Sequence of chain 49.C:
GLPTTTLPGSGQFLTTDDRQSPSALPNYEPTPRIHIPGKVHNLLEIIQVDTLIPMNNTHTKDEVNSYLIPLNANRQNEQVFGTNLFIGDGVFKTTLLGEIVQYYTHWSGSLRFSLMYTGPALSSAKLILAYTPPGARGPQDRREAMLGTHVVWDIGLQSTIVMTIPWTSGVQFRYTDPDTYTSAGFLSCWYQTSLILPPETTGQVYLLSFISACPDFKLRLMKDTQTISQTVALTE

Sequence of chain 49.A:
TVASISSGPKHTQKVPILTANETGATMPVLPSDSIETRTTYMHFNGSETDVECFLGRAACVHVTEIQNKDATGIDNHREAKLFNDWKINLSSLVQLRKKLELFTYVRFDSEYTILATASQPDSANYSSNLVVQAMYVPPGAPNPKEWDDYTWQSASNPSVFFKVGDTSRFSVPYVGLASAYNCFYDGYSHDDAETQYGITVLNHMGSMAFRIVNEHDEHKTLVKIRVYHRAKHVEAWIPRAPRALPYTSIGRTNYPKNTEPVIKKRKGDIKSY

This small molecule binds to this protein.
Small molecule (SMILES): OCCOCOCc1cc(CCCCCOc2c(Cl)cc(C3=NCCO3)cc2Cl)on1

Binding-site contacts:
Ligand atom C1B contacts residue TYR152 of chain 49.A at 3.8 Å (hydrophobic).
Ligand atom C2D contacts residue SER107 of chain 49.A at 3.8 Å.
Ligand atom C3B contacts residue PHE186 of chain 49.A at 3.7 Å (hydrophobic).
Ligand atom N2 contacts residue MET221 of chain 49.A at 3.5 Å (h-bond).
Ligand atom C5 contacts residue LEU106 of chain 49.A at 3.5 Å (hydrophobic).
Ligand atom N2 contacts residue ASN219 of chain 49.A at 3.4 Å (h-bond).
Ligand atom C31 contacts residue LEU106 of chain 49.A at 3.8 Å (hydrophobic).
Ligand atom CL2 contacts residue ILE104 of chain 49.A at 3.1 Å.
Ligand atom N3A contacts residue ALA24 of chain 49.C at 3.6 Å.
Ligand atom C4A contacts residue PRO174 of chain 49.A at 3.3 Å (hydrophobic).
Ligand atom C3D contacts residue LEU116 of chain 49.A at 3.6 Å (hydrophobic).
Ligand atom N3A contacts residue PRO174 of chain 49.A at 3.6 Å (h-bond).
Ligand atom C4B contacts residue PHE186 of chain 49.A at 3.4 Å (hydrophobic).
Ligand atom O1D contacts residue SER107 of chain 49.A at 3.2 Å.
Ligand atom CL1 contacts residue VAL188 of chain 49.A at 3.5 Å.
Ligand atom C4 contacts residue LEU106 of chain 49.A at 2.5 Å (hydrophobic).
Ligand atom C5A contacts residue VAL176 of chain 49.A at 3.2 Å (hydrophobic).
Ligand atom C5B contacts residue TYR152 of chain 49.A at 3.8 Å (hydrophobic).
Ligand atom C3C contacts residue ILE104 of chain 49.A at 3.6 Å (hydrophobic).
Ligand atom C31 contacts residue ASN219 of chain 49.A at 3.8 Å.
Ligand atom C3 contacts residue LEU106 of chain 49.A at 3.4 Å (hydrophobic).
Ligand atom C2A contacts residue PHE186 of chain 49.A at 3.3 Å (hydrophobic).
Ligand atom O1B contacts residue TYR152 of chain 49.A at 3.8 Å.
Ligand atom C4C contacts residue TYR128 of chain 49.A at 3.5 Å (hydrophobic).
Ligand atom C5C contacts residue VAL188 of chain 49.A at 2.9 Å (hydrophobic).
Ligand atom C5A contacts residue PHE186 of chain 49.A at 3.5 Å (hydrophobic).
Ligand atom O1A contacts residue ALA150 of chain 49.A at 3.8 Å.
Ligand atom C1B contacts residue VAL188 of chain 49.A at 3.8 Å (hydrophobic).
Ligand atom C3B contacts residue MET224 of chain 49.A at 3.4 Å (hydrophobic).
Ligand atom C6B contacts residue TYR152 of chain 49.A at 3.8 Å (hydrophobic).
Ligand atom C6B contacts residue VAL188 of chain 49.A at 3.8 Å (hydrophobic).
Ligand atom C1C contacts residue TYR128 of chain 49.A at 3.5 Å (hydrophobic).
Ligand atom C4A contacts residue SER175 of chain 49.A at 3.8 Å.
Ligand atom C4A contacts residue VAL176 of chain 49.A at 3.7 Å (hydrophobic).
Ligand atom O1A contacts residue PHE186 of chain 49.A at 2.9 Å.
Ligand atom C5A contacts residue ALA150 of chain 49.A at 3.2 Å (hydrophobic).
Ligand atom O1 contacts residue MET221 of chain 49.A at 3.1 Å (h-bond).
Ligand atom CL1 contacts residue LEU25 of chain 49.C at 3.5 Å.
Ligand atom C2B contacts residue MET224 of chain 49.A at 3.6 Å (hydrophobic).
Ligand atom CL2 contacts residue MET224 of chain 49.A at 2.9 Å.

Sequence of chain 50.C:
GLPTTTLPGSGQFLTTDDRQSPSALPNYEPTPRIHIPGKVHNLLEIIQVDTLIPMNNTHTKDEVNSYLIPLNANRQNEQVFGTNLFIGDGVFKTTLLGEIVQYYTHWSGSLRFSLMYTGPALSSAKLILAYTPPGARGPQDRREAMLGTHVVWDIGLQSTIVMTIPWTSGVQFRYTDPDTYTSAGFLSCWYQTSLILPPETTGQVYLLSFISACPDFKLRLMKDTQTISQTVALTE